Binding-site contacts:
Ligand atom C8 contacts residue ARG95 of chain 1.F at 4.4 Å.
Ligand atom C1 contacts residue ASN118 of chain 1.D at 1.4 Å.
Ligand atom O7 contacts residue TYR135 of chain 1.D at 4.0 Å.
Ligand atom O5 contacts residue TYR135 of chain 1.D at 4.2 Å.
Ligand atom C5 contacts residue TYR135 of chain 1.D at 4.1 Å (hydrophobic).
Ligand atom O4 contacts residue TYR135 of chain 1.D at 4.5 Å.
Ligand atom N2 contacts residue TYR135 of chain 1.D at 4.2 Å.
Ligand atom O7 contacts residue VAL104 of chain 1.D at 4.3 Å.
Ligand atom O7 contacts residue ASN118 of chain 1.D at 2.9 Å (h-bond).
Ligand atom C8 contacts residue VAL104 of chain 1.D at 4.2 Å (hydrophobic).
Ligand atom C2 contacts residue ASN118 of chain 1.D at 2.5 Å.
Ligand atom C8 contacts residue ASP290 of chain 1.D at 4.1 Å.
Ligand atom O5 contacts residue ASN118 of chain 1.D at 2.4 Å (h-bond).
Ligand atom C8 contacts residue LEU137 of chain 1.D at 4.4 Å (hydrophobic).
Ligand atom C7 contacts residue ASN118 of chain 1.D at 3.1 Å.
Ligand atom C5 contacts residue ASN118 of chain 1.D at 3.6 Å.
Ligand atom N2 contacts residue ASN118 of chain 1.D at 2.9 Å (h-bond).
Ligand atom C3 contacts residue TYR135 of chain 1.D at 3.9 Å (hydrophobic).
Ligand atom C2 contacts residue TYR135 of chain 1.D at 4.2 Å (hydrophobic).
Ligand atom C8 contacts residue ASN118 of chain 1.D at 4.3 Å.
Ligand atom O6 contacts residue TYR135 of chain 1.D at 4.3 Å.
Ligand atom C3 contacts residue ASN118 of chain 1.D at 3.8 Å.
Ligand atom O6 contacts residue SER120 of chain 1.D at 4.5 Å.
Ligand atom C1 contacts residue TYR135 of chain 1.D at 3.8 Å (hydrophobic).
Ligand atom C4 contacts residue ASN118 of chain 1.D at 4.2 Å.

Sequence of chain 1.D:
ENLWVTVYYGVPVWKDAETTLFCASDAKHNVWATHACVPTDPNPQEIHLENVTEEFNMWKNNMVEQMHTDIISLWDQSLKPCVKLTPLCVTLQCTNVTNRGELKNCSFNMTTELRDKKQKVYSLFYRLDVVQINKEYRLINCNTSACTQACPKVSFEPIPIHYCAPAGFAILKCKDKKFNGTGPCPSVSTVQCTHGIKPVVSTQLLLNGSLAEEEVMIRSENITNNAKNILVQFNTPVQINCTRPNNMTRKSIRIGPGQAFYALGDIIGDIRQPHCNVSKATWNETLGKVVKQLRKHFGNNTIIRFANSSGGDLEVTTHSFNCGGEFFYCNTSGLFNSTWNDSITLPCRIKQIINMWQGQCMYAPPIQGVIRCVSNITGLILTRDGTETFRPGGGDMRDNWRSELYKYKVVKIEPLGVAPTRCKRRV

A protein and the small-molecule ligand that binds it are described below.
Small molecule (SMILES): CC(=O)N[C@H]1[C@H](O[C@H]2[C@H](O)[C@@H](NC(C)=O)CO[C@@H]2CO)O[C@H](CO)[C@@H](O[C@@H]2O[C@H](CO[C@H]3O[C@H](CO)[C@@H](O)[C@H](O)[C@@H]3O)[C@@H](O)[C@H](O[C@H]3O[C@H](CO)[C@@H](O)[C@H](O)[C@@H]3O)[C@@H]2O)[C@@H]1O

Sequence of chain 1.F:
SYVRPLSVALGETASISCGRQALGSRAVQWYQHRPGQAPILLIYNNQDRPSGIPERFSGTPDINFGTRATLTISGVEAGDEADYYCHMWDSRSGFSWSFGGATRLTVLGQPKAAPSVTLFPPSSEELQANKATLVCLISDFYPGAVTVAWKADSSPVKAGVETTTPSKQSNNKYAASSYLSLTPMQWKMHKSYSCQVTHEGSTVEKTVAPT